Sequence of chain 1.A:
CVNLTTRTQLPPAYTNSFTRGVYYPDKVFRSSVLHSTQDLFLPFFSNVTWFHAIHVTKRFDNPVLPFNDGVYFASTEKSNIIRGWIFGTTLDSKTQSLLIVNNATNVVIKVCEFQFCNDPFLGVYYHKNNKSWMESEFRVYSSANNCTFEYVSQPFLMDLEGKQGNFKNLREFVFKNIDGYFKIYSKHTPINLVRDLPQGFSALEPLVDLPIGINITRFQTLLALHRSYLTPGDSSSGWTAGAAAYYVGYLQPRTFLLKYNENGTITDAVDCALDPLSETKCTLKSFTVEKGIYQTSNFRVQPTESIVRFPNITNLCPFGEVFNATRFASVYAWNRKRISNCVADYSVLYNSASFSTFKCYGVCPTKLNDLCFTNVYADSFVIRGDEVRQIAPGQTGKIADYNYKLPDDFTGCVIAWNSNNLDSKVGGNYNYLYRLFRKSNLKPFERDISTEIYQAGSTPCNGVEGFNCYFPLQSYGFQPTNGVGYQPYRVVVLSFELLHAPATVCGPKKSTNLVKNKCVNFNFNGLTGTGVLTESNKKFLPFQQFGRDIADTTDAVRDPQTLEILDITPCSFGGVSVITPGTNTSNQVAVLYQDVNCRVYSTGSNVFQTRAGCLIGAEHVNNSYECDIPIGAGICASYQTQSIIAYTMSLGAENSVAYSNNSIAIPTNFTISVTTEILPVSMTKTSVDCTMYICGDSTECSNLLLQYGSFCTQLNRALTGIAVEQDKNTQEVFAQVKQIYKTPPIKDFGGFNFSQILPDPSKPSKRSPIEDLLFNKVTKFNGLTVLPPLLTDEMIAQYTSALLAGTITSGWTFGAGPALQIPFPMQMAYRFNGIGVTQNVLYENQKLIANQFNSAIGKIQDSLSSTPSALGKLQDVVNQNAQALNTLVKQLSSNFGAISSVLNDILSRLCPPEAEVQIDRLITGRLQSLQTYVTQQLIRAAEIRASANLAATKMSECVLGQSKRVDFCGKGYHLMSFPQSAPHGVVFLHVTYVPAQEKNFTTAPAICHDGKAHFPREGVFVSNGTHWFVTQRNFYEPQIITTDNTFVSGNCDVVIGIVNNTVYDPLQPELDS

A protein and the small-molecule ligand that binds it are described below.
Small molecule (SMILES): CC(=O)N[C@@H]1[C@@H](O)[C@H](O)[C@@H](CO)O[C@H]1O

Binding-site contacts:
Ligand atom C8 contacts residue SER151 of chain 1.A at 3.6 Å.
Ligand atom N2 contacts residue MET153 of chain 1.A at 4.0 Å.
Ligand atom C3 contacts residue ASN149 of chain 1.A at 3.9 Å.
Ligand atom C1 contacts residue ASN148 of chain 1.A at 3.6 Å.
Ligand atom C7 contacts residue MET153 of chain 1.A at 4.3 Å (hydrophobic).
Ligand atom O3 contacts residue MET153 of chain 1.A at 3.2 Å (h-bond).
Ligand atom C6 contacts residue ASN149 of chain 1.A at 4.3 Å.
Ligand atom C5 contacts residue ASN148 of chain 1.A at 3.9 Å.
Ligand atom O5 contacts residue ASN148 of chain 1.A at 3.4 Å.
Ligand atom C8 contacts residue ASN149 of chain 1.A at 4.5 Å.
Ligand atom C2 contacts residue ASN149 of chain 1.A at 2.5 Å.
Ligand atom C4 contacts residue ASN149 of chain 1.A at 4.4 Å.
Ligand atom C3 contacts residue MET153 of chain 1.A at 4.0 Å (hydrophobic).
Ligand atom C7 contacts residue SER151 of chain 1.A at 4.2 Å.
Ligand atom C7 contacts residue ASN149 of chain 1.A at 3.4 Å.
Ligand atom O5 contacts residue ASN149 of chain 1.A at 2.5 Å (h-bond).
Ligand atom C8 contacts residue MET153 of chain 1.A at 3.7 Å (hydrophobic).
Ligand atom C5 contacts residue ASN149 of chain 1.A at 3.8 Å.
Ligand atom C8 contacts residue TRP152 of chain 1.A at 3.2 Å (hydrophobic).
Ligand atom C6 contacts residue ASN148 of chain 1.A at 4.0 Å.
Ligand atom C1 contacts residue ASN149 of chain 1.A at 1.5 Å.
Ligand atom O6 contacts residue ASN148 of chain 1.A at 3.9 Å.
Ligand atom O7 contacts residue ASN149 of chain 1.A at 3.5 Å (h-bond).
Ligand atom N2 contacts residue ASN149 of chain 1.A at 2.9 Å (h-bond).